Sequence of chain 1.B:
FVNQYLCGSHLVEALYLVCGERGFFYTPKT

Sequence of chain 1.F:
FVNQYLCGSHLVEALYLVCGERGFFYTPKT

Sequence of chain 1.H:
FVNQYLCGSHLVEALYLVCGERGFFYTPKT

A small-molecule ligand and the protein it binds are described below.
Small molecule (SMILES): Oc1cccc(O)c1

Sequence of chain 1.A:
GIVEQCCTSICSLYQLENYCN

Binding-site contacts:
Ligand atom C3 contacts residue CYS6 of chain 1.A at 3.5 Å (hydrophobic).
Ligand atom C1 contacts residue TYR5 of chain 1.F at 3.5 Å (hydrophobic).
Ligand atom C5 contacts residue CYS7 of chain 1.B at 4.1 Å (hydrophobic).
Ligand atom C6 contacts residue LEU11 of chain 1.B at 4.0 Å (hydrophobic).
Ligand atom C1 contacts residue LEU11 of chain 1.B at 4.3 Å (hydrophobic).
Ligand atom O3 contacts residue ILE10 of chain 1.A at 3.4 Å.
Ligand atom C3 contacts residue LEU11 of chain 1.B at 3.9 Å (hydrophobic).
Ligand atom O1 contacts residue ALA14 of chain 1.B at 3.5 Å.
Ligand atom C2 contacts residue TYR5 of chain 1.F at 3.6 Å (hydrophobic).
Ligand atom C2 contacts residue CYS11 of chain 1.A at 4.0 Å (hydrophobic).
Ligand atom C4 contacts residue CYS6 of chain 1.A at 3.4 Å (hydrophobic).
Ligand atom C5 contacts residue LEU6 of chain 1.F at 4.0 Å (hydrophobic).
Ligand atom C1 contacts residue ALA14 of chain 1.B at 4.3 Å (hydrophobic).
Ligand atom O1 contacts residue LEU17 of chain 1.H at 4.5 Å.
Ligand atom C5 contacts residue HIS10 of chain 1.B at 3.9 Å.
Ligand atom O3 contacts residue SER9 of chain 1.A at 3.5 Å (h-bond).
Ligand atom C5 contacts residue LEU11 of chain 1.B at 3.6 Å (hydrophobic).
Ligand atom C6 contacts residue TYR5 of chain 1.F at 4.0 Å (hydrophobic).
Ligand atom C4 contacts residue LEU11 of chain 1.B at 3.6 Å (hydrophobic).
Ligand atom C6 contacts residue HIS10 of chain 1.B at 3.8 Å.
Ligand atom O3 contacts residue LEU11 of chain 1.B at 4.5 Å.
Ligand atom C3 contacts residue CYS11 of chain 1.A at 4.0 Å (hydrophobic).
Ligand atom O1 contacts residue TYR5 of chain 1.F at 3.5 Å (h-bond).
Ligand atom O3 contacts residue CYS6 of chain 1.A at 2.8 Å (h-bond).
Ligand atom O3 contacts residue CYS11 of chain 1.A at 2.9 Å (h-bond).
Ligand atom O1 contacts residue LEU16 of chain 1.A at 4.3 Å.
Ligand atom C3 contacts residue TYR5 of chain 1.F at 4.3 Å (hydrophobic).
Ligand atom C2 contacts residue LEU11 of chain 1.B at 4.2 Å (hydrophobic).
Ligand atom C4 contacts residue CYS7 of chain 1.B at 4.0 Å (hydrophobic).